A protein and the small-molecule ligand that binds it are described below.
Small molecule (SMILES): CC(=O)N[C@H]1[C@H](O[C@H]2[C@H](O)[C@@H](NC(C)=O)CO[C@@H]2CO)O[C@H](CO)[C@@H](O)[C@@H]1O

Sequence of chain 1.C:
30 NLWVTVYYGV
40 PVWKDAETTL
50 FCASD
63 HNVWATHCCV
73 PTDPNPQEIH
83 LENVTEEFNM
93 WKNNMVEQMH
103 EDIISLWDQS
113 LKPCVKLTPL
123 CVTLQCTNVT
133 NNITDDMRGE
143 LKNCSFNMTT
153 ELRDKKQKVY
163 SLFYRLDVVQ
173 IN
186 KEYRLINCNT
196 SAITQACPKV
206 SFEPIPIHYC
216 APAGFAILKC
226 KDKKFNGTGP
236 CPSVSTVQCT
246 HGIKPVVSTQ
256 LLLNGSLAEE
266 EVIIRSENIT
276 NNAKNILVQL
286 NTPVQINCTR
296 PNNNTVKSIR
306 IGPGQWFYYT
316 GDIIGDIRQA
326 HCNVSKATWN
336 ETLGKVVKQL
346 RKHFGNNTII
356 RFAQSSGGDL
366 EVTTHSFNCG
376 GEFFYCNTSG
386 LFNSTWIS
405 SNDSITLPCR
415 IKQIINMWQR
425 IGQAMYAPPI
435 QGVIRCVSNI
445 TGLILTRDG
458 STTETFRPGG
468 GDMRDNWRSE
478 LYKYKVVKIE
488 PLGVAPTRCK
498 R

Binding-site contacts:
Ligand atom C5 contacts residue ASN382 of chain 1.C at 3.8 Å.
Ligand atom C8 contacts residue THR369 of chain 1.C at 3.6 Å.
Ligand atom C7 contacts residue ASN382 of chain 1.C at 3.3 Å.
Ligand atom C8 contacts residue ASN382 of chain 1.C at 4.4 Å.
Ligand atom C6 contacts residue NAG1 of chain 1.S at 4.2 Å.
Ligand atom O7 contacts residue THR369 of chain 1.C at 4.3 Å.
Ligand atom C8 contacts residue SER360 of chain 1.C at 3.9 Å.
Ligand atom C7 contacts residue THR369 of chain 1.C at 4.4 Å.
Ligand atom C5 contacts residue GLN359 of chain 1.C at 3.7 Å.
Ligand atom O5 contacts residue ASN382 of chain 1.C at 2.5 Å (h-bond).
Ligand atom C1 contacts residue ASN382 of chain 1.C at 1.5 Å.
Ligand atom O3 contacts residue GLN359 of chain 1.C at 3.9 Å.
Ligand atom C1 contacts residue GLN359 of chain 1.C at 4.2 Å.
Ligand atom O4 contacts residue GLN359 of chain 1.C at 3.3 Å (h-bond).
Ligand atom O7 contacts residue ASN382 of chain 1.C at 3.2 Å (h-bond).
Ligand atom C4 contacts residue ASN382 of chain 1.C at 4.4 Å.
Ligand atom C1 contacts residue SER384 of chain 1.C at 4.1 Å.
Ligand atom C3 contacts residue GLN359 of chain 1.C at 3.7 Å.
Ligand atom O5 contacts residue GLN359 of chain 1.C at 4.4 Å.
Ligand atom C3 contacts residue ASN382 of chain 1.C at 3.9 Å.
Ligand atom C2 contacts residue GLN359 of chain 1.C at 4.2 Å.
Ligand atom C4 contacts residue GLN359 of chain 1.C at 4.0 Å.
Ligand atom C8 contacts residue NAG1 of chain 1.S at 3.7 Å.
Ligand atom N2 contacts residue ASN382 of chain 1.C at 3.0 Å (h-bond).
Ligand atom C8 contacts residue THR368 of chain 1.C at 3.5 Å.
Ligand atom C2 contacts residue ASN382 of chain 1.C at 2.5 Å.